Sequence of chain 1.A:
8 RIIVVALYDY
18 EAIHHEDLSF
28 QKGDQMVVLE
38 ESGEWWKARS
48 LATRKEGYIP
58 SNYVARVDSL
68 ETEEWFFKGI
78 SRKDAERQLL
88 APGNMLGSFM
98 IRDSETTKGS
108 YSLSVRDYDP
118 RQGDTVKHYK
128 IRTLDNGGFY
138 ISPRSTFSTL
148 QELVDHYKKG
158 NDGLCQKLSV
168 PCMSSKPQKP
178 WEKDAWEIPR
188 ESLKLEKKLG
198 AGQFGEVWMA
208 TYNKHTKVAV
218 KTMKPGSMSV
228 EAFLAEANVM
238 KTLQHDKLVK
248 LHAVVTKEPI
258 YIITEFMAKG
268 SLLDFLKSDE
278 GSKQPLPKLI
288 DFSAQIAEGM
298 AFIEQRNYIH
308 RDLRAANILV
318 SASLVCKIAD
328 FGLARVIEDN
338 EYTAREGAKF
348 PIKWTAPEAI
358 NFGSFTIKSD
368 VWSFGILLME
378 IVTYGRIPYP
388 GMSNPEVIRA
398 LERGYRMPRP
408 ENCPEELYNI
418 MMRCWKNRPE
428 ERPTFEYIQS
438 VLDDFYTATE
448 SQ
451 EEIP

This small molecule binds to this protein.
Small molecule (SMILES): CC(C)C[C@H](NC1CCC(n2cc(-c3ccc(Oc4ccccc4)cc3)c3c(N)ncnc32)CC1)C(=O)N(C)C

Binding-site contacts:
Ligand atom C30 contacts residue ASP271 of chain 1.A at 3.6 Å.
Ligand atom C21 contacts residue ASP271 of chain 1.A at 3.5 Å.
Ligand atom C16 contacts residue ASP327 of chain 1.A at 3.5 Å.
Ligand atom C04 contacts residue LEU316 of chain 1.A at 3.6 Å (hydrophobic).
Ligand atom C23 contacts residue LEU196 of chain 1.A at 3.5 Å (hydrophobic).
Ligand atom C22 contacts residue ASP271 of chain 1.A at 3.5 Å.
Ligand atom C12 contacts residue THR261 of chain 1.A at 3.7 Å.
Ligand atom C29 contacts residue ALA198 of chain 1.A at 3.2 Å (hydrophobic).
Ligand atom C09 contacts residue ASP327 of chain 1.A at 3.1 Å.
Ligand atom C18 contacts residue ASP327 of chain 1.A at 3.6 Å.
Ligand atom N06 contacts residue THR261 of chain 1.A at 3.1 Å (h-bond).
Ligand atom C26 contacts residue ASP271 of chain 1.A at 3.6 Å.
Ligand atom C21 contacts residue SER268 of chain 1.A at 3.6 Å.
Ligand atom N03 contacts residue LEU316 of chain 1.A at 3.7 Å.
Ligand atom C09 contacts residue LYS218 of chain 1.A at 3.7 Å.
Ligand atom N06 contacts residue GLU262 of chain 1.A at 3.0 Å (salt-bridge).
Ligand atom O01 contacts residue ILE259 of chain 1.A at 3.8 Å.
Ligand atom C03 contacts residue LEU316 of chain 1.A at 3.6 Å (hydrophobic).
Ligand atom C01 contacts residue MET264 of chain 1.A at 3.1 Å (hydrophobic).
Ligand atom C17 contacts residue VAL246 of chain 1.A at 3.7 Å (hydrophobic).
Ligand atom N06 contacts residue ALA216 of chain 1.A at 3.1 Å.
Ligand atom C28 contacts residue ALA198 of chain 1.A at 3.3 Å (hydrophobic).
Ligand atom C17 contacts residue PHE328 of chain 1.A at 3.7 Å (hydrophobic).
Ligand atom C11 contacts residue LYS218 of chain 1.A at 3.7 Å.
Ligand atom C15 contacts residue ASP327 of chain 1.A at 3.7 Å.
Ligand atom N04 contacts residue ASP271 of chain 1.A at 2.9 Å (salt-bridge).
Ligand atom N05 contacts residue ALA198 of chain 1.A at 3.4 Å (h-bond).
Ligand atom C02 contacts residue LEU316 of chain 1.A at 3.7 Å (hydrophobic).
Ligand atom C11 contacts residue THR261 of chain 1.A at 3.5 Å.
Ligand atom C17 contacts residue ASP327 of chain 1.A at 3.4 Å.
Ligand atom C17 contacts residue LEU248 of chain 1.A at 3.6 Å (hydrophobic).
Ligand atom C23 contacts residue ASP271 of chain 1.A at 3.8 Å.
Ligand atom C04 contacts residue ALA216 of chain 1.A at 3.5 Å (hydrophobic).
Ligand atom C18 contacts residue VAL246 of chain 1.A at 3.7 Å (hydrophobic).
Ligand atom C31 contacts residue ASP271 of chain 1.A at 3.6 Å.
Ligand atom C05 contacts residue VAL204 of chain 1.A at 3.7 Å (hydrophobic).
Ligand atom N01 contacts residue MET264 of chain 1.A at 3.0 Å (h-bond).
Ligand atom C32 contacts residue LEU196 of chain 1.A at 3.5 Å (hydrophobic).
Ligand atom N06 contacts residue LEU316 of chain 1.A at 3.6 Å.
Ligand atom C16 contacts residue PHE328 of chain 1.A at 3.6 Å (hydrophobic).